Sequence of chain 1.A:
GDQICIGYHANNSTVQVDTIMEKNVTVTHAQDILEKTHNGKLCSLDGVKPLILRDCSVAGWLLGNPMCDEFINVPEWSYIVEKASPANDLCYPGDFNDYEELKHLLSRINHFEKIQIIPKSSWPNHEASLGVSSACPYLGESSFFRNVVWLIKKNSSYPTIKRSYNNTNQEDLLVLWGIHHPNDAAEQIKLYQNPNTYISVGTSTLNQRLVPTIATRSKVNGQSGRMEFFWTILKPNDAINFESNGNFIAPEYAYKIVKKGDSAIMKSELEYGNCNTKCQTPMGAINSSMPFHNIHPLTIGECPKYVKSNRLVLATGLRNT

Binding-site contacts:
Ligand atom C2 contacts residue ASN292 of chain 1.A at 2.7 Å.
Ligand atom C8 contacts residue ASN292 of chain 1.A at 4.5 Å.
Ligand atom C5 contacts residue ASN292 of chain 1.A at 3.6 Å.
Ligand atom N2 contacts residue ASN292 of chain 1.A at 3.2 Å (h-bond).
Ligand atom C4 contacts residue ASN292 of chain 1.A at 4.2 Å.
Ligand atom O5 contacts residue ASN292 of chain 1.A at 2.3 Å (h-bond).
Ligand atom C1 contacts residue ASN292 of chain 1.A at 1.6 Å.
Ligand atom C3 contacts residue ASN292 of chain 1.A at 4.0 Å.
Ligand atom O7 contacts residue ASN292 of chain 1.A at 2.8 Å (h-bond).
Ligand atom C7 contacts residue ASN292 of chain 1.A at 3.3 Å.

This protein binds this small molecule.
Small molecule (SMILES): CC(=O)N[C@@H]1[C@@H](O)[C@H](O)[C@@H](CO)O[C@H]1O